The protein below binds the small molecule below.
Small molecule (SMILES): Nc1ncnc2c1ncn2[C@@H]1O[C@H](COP(=O)(O)OP(=O)(O)OP(O)(O)=S)[C@@H](O)[C@H]1O

Sequence of chain 1.E:
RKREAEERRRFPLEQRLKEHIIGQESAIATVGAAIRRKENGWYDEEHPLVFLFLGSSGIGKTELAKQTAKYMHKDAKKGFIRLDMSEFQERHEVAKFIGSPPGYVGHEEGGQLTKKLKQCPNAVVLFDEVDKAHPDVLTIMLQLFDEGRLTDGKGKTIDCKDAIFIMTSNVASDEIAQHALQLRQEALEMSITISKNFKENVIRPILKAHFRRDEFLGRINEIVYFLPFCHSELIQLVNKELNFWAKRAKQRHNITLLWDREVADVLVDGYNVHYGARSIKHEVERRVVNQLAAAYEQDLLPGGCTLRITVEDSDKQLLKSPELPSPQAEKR

Binding-site contacts:
Ligand atom O2B contacts residue GLY263 of chain 1.E at 2.6 Å (h-bond).
Ligand atom S1G contacts residue LYS264 of chain 1.E at 3.5 Å (salt-bridge).
Ligand atom S1G contacts residue GLU434 of chain 1.D at 3.7 Å.
Ligand atom O1B contacts residue THR265 of chain 1.E at 3.5 Å (h-bond).
Ligand atom N1 contacts residue ILE225 of chain 1.E at 2.9 Å (h-bond).
Ligand atom PB contacts residue GLY261 of chain 1.E at 3.2 Å.
Ligand atom O3B contacts residue GLY261 of chain 1.E at 2.6 Å (h-bond).
Ligand atom C2 contacts residue LYS459 of chain 1.E at 3.5 Å.
Ligand atom O3A contacts residue ARG497 of chain 1.E at 3.5 Å (salt-bridge).
Ligand atom N6 contacts residue PHE448 of chain 1.E at 3.6 Å.
Ligand atom O3G contacts residue SER260 of chain 1.E at 2.5 Å (h-bond).
Ligand atom O5' contacts residue ARG497 of chain 1.E at 3.0 Å (salt-bridge).
Ligand atom O2B contacts residue ILE262 of chain 1.E at 2.3 Å (h-bond).
Ligand atom C5' contacts residue ARG497 of chain 1.E at 3.6 Å.
Ligand atom O2G contacts residue MG1 of chain 1.P at 2.9 Å.
Ligand atom C2 contacts residue HIS223 of chain 1.E at 3.2 Å.
Ligand atom O1A contacts residue GLY263 of chain 1.E at 2.7 Å (h-bond).
Ligand atom O4' contacts residue ALA496 of chain 1.E at 3.3 Å.
Ligand atom O2A contacts residue THR265 of chain 1.E at 3.2 Å.
Ligand atom O3B contacts residue SER260 of chain 1.E at 3.0 Å.
Ligand atom N6 contacts residue ILE225 of chain 1.E at 3.2 Å (h-bond).
Ligand atom O2A contacts residue MG1 of chain 1.P at 3.6 Å.
Ligand atom S1G contacts residue SER260 of chain 1.E at 3.1 Å.
Ligand atom N1 contacts residue ILE224 of chain 1.E at 3.4 Å.
Ligand atom N7 contacts residue ILE262 of chain 1.E at 3.1 Å.
Ligand atom O1B contacts residue MG1 of chain 1.P at 3.3 Å.
Ligand atom O3G contacts residue ARG438 of chain 1.D at 3.0 Å (salt-bridge).
Ligand atom O3B contacts residue SER259 of chain 1.E at 3.5 Å (h-bond).
Ligand atom N7 contacts residue GLY263 of chain 1.E at 2.8 Å (h-bond).
Ligand atom O2G contacts residue GLU332 of chain 1.E at 3.2 Å (salt-bridge).
Ligand atom O3A contacts residue GLY261 of chain 1.E at 3.4 Å (h-bond).
Ligand atom O2A contacts residue GLU266 of chain 1.E at 3.6 Å (salt-bridge).
Ligand atom O1B contacts residue LYS264 of chain 1.E at 3.0 Å.
Ligand atom PB contacts residue ILE262 of chain 1.E at 3.5 Å.
Ligand atom O2B contacts residue LYS264 of chain 1.E at 3.3 Å (salt-bridge).
Ligand atom C8 contacts residue GLY263 of chain 1.E at 3.4 Å.
Ligand atom N6 contacts residue ILE224 of chain 1.E at 3.4 Å.
Ligand atom O2B contacts residue GLY261 of chain 1.E at 3.2 Å.
Ligand atom S1G contacts residue ASN373 of chain 1.E at 3.1 Å (h-bond).
Ligand atom PG contacts residue SER260 of chain 1.E at 3.1 Å.

Sequence of chain 1.D:
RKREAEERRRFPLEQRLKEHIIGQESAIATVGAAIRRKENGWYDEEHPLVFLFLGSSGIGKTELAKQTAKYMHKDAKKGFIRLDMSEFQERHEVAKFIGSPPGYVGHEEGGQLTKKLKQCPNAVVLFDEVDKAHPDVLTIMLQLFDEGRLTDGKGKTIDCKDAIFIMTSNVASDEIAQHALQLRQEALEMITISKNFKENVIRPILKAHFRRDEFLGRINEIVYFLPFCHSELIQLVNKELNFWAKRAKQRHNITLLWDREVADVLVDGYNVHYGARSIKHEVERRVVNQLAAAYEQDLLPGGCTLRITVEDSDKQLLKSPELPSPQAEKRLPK